A protein and the small-molecule ligand that binds it are described below.
Small molecule (SMILES): CC(=O)N[C@@H]1[C@@H](O)[C@H](O)[C@@H](CO)O[C@H]1O

Sequence of chain 1.C:
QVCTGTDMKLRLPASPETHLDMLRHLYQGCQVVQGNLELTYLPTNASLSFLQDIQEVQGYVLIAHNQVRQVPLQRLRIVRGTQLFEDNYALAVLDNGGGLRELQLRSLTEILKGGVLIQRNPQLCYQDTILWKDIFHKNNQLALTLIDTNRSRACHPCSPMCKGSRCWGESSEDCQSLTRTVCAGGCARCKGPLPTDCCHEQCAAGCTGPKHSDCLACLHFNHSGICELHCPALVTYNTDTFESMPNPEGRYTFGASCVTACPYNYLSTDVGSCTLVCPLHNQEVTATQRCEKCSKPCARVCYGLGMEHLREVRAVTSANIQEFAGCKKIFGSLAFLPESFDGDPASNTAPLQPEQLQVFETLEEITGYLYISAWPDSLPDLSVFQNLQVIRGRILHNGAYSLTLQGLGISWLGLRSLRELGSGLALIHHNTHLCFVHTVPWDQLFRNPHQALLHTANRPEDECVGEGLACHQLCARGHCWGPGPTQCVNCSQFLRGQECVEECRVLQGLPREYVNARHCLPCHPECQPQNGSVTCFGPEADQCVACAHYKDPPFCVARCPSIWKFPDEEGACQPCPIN

Binding-site contacts:
Ligand atom C4 contacts residue ASN530 of chain 1.C at 4.2 Å.
Ligand atom C1 contacts residue ALA516 of chain 1.C at 4.4 Å (hydrophobic).
Ligand atom N2 contacts residue ASN530 of chain 1.C at 3.0 Å (h-bond).
Ligand atom O7 contacts residue ASN530 of chain 1.C at 3.1 Å (h-bond).
Ligand atom C3 contacts residue ASN530 of chain 1.C at 3.8 Å.
Ligand atom C2 contacts residue ASN530 of chain 1.C at 2.5 Å.
Ligand atom C5 contacts residue ASN530 of chain 1.C at 3.7 Å.
Ligand atom C8 contacts residue ASN530 of chain 1.C at 4.4 Å.
Ligand atom C5 contacts residue CYS531 of chain 1.C at 4.5 Å (hydrophobic).
Ligand atom O5 contacts residue ASN530 of chain 1.C at 2.3 Å (h-bond).
Ligand atom C1 contacts residue CYS531 of chain 1.C at 4.3 Å (hydrophobic).
Ligand atom O5 contacts residue CYS531 of chain 1.C at 4.1 Å.
Ligand atom C1 contacts residue ASN530 of chain 1.C at 1.4 Å.
Ligand atom C7 contacts residue ASN530 of chain 1.C at 3.2 Å.
Ligand atom O5 contacts residue ALA516 of chain 1.C at 3.7 Å.